This small molecule binds to this protein.
Small molecule (SMILES): CC(=O)N[C@@H]1[C@@H](O)[C@H](O)[C@@H](CO)O[C@H]1O

Sequence of chain 1.E:
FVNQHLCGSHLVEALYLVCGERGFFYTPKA

Binding-site contacts:
Ligand atom C4 contacts residue ARG22 of chain 1.E at 3.5 Å.
Ligand atom O5 contacts residue THR18 of chain 1.B at 4.0 Å.
Ligand atom O6 contacts residue ASN15 of chain 1.B at 4.3 Å.
Ligand atom C5 contacts residue ARG22 of chain 1.E at 4.3 Å.
Ligand atom C8 contacts residue ASN16 of chain 1.B at 4.3 Å.
Ligand atom C4 contacts residue ASN16 of chain 1.B at 4.3 Å.
Ligand atom O3 contacts residue ARG22 of chain 1.E at 4.3 Å.
Ligand atom C5 contacts residue ASN16 of chain 1.B at 3.7 Å.
Ligand atom C1 contacts residue ASN16 of chain 1.B at 1.4 Å.
Ligand atom C2 contacts residue ASN16 of chain 1.B at 2.4 Å.
Ligand atom C1 contacts residue THR18 of chain 1.B at 3.4 Å.
Ligand atom N2 contacts residue THR18 of chain 1.B at 3.7 Å.
Ligand atom O5 contacts residue ASN16 of chain 1.B at 2.4 Å (h-bond).
Ligand atom C3 contacts residue ASN16 of chain 1.B at 3.8 Å.
Ligand atom C7 contacts residue ASN16 of chain 1.B at 3.2 Å.
Ligand atom C6 contacts residue ARG22 of chain 1.E at 3.8 Å.
Ligand atom O4 contacts residue ARG22 of chain 1.E at 2.9 Å (salt-bridge).
Ligand atom N2 contacts residue ASN16 of chain 1.B at 2.8 Å (h-bond).
Ligand atom O6 contacts residue ARG22 of chain 1.E at 3.3 Å.
Ligand atom O7 contacts residue ASN16 of chain 1.B at 3.3 Å (h-bond).
Ligand atom C7 contacts residue THR18 of chain 1.B at 4.3 Å.
Ligand atom C8 contacts residue THR18 of chain 1.B at 4.3 Å.
Ligand atom C2 contacts residue THR18 of chain 1.B at 4.3 Å.

Sequence of chain 1.B:
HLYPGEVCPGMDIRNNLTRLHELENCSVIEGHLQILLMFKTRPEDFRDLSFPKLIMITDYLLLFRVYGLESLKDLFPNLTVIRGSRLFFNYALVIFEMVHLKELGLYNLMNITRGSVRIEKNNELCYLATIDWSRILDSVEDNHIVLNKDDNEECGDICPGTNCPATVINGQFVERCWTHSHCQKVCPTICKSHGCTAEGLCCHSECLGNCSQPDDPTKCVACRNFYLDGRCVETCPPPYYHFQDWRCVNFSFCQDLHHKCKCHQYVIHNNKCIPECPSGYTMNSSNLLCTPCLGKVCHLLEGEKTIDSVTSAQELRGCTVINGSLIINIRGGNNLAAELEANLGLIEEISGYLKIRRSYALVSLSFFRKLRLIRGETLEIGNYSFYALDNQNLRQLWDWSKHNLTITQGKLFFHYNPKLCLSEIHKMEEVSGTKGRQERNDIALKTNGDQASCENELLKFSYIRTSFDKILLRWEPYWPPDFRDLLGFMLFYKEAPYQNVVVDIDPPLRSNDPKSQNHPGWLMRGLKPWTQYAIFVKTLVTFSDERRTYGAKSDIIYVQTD